Binding-site contacts:
Ligand atom NE1 contacts residue VAL40 of chain 1.A at 3.9 Å.
Ligand atom CZ3 contacts residue VAL143 of chain 1.A at 3.9 Å (hydrophobic).
Ligand atom CE2 contacts residue ASP132 of chain 1.A at 3.8 Å.
Ligand atom O contacts residue AMP1 of chain 1.I at 3.2 Å (h-bond).
Ligand atom CD1 contacts residue HIS43 of chain 1.A at 3.4 Å.
Ligand atom NE1 contacts residue ASP132 of chain 1.A at 2.8 Å (salt-bridge).
Ligand atom CH2 contacts residue GLY7 of chain 1.A at 3.9 Å.
Ligand atom CE3 contacts residue GLY7 of chain 1.A at 3.5 Å.
Ligand atom CZ3 contacts residue MET129 of chain 1.A at 3.8 Å (hydrophobic).
Ligand atom CE2 contacts residue MET129 of chain 1.A at 3.7 Å (hydrophobic).
Ligand atom CE2 contacts residue GLY7 of chain 1.A at 3.9 Å.
Ligand atom CG contacts residue GLY7 of chain 1.A at 3.8 Å.
Ligand atom CD2 contacts residue MET129 of chain 1.A at 3.8 Å (hydrophobic).
Ligand atom CD1 contacts residue VAL40 of chain 1.A at 3.6 Å (hydrophobic).
Ligand atom CD2 contacts residue GLY7 of chain 1.A at 3.6 Å.
Ligand atom CB contacts residue GLY7 of chain 1.A at 3.5 Å.
Ligand atom CZ2 contacts residue ASP132 of chain 1.A at 3.9 Å.
Ligand atom CH2 contacts residue PHE5 of chain 1.A at 3.7 Å (hydrophobic).
Ligand atom CA contacts residue GLN147 of chain 1.A at 4.2 Å.
Ligand atom C contacts residue GLN147 of chain 1.A at 4.0 Å.
Ligand atom NE1 contacts residue HIS43 of chain 1.A at 3.5 Å.
Ligand atom CH2 contacts residue VAL141 of chain 1.A at 3.9 Å (hydrophobic).
Ligand atom CZ2 contacts residue MET129 of chain 1.A at 3.8 Å (hydrophobic).
Ligand atom CZ2 contacts residue ILE133 of chain 1.A at 3.7 Å (hydrophobic).
Ligand atom N contacts residue MET129 of chain 1.A at 3.7 Å.
Ligand atom CZ3 contacts residue VAL141 of chain 1.A at 3.8 Å (hydrophobic).
Ligand atom N contacts residue GLN147 of chain 1.A at 3.8 Å.
Ligand atom CE3 contacts residue MET129 of chain 1.A at 3.8 Å (hydrophobic).
Ligand atom NE1 contacts residue MET129 of chain 1.A at 3.7 Å.
Ligand atom CH2 contacts residue MET129 of chain 1.A at 4.0 Å (hydrophobic).
Ligand atom CH2 contacts residue ILE133 of chain 1.A at 3.6 Å (hydrophobic).
Ligand atom CB contacts residue VAL40 of chain 1.A at 4.1 Å (hydrophobic).
Ligand atom CD1 contacts residue ASP132 of chain 1.A at 3.7 Å.
Ligand atom CZ3 contacts residue GLY7 of chain 1.A at 3.5 Å.
Ligand atom CZ2 contacts residue GLY7 of chain 1.A at 4.2 Å.
Ligand atom OXT contacts residue GLN9 of chain 1.A at 3.6 Å.
Ligand atom O contacts residue GLN9 of chain 1.A at 4.2 Å.
Ligand atom C contacts residue GLN9 of chain 1.A at 4.1 Å.
Ligand atom O contacts residue GLN147 of chain 1.A at 4.2 Å.
Ligand atom CZ2 contacts residue PHE5 of chain 1.A at 3.7 Å (hydrophobic).

Sequence of chain 1.A:
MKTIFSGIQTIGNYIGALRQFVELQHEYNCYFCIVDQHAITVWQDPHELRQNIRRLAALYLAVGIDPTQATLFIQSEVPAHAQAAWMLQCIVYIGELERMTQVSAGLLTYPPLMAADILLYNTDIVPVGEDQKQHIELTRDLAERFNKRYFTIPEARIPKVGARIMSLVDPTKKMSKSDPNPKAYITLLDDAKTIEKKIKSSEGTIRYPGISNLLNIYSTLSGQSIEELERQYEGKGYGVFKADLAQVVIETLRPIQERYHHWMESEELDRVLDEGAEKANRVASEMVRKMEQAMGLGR

The protein below binds the small molecule below.
Small molecule (SMILES): N[C@@H](Cc1c[nH]c2ccccc12)C(=O)O